Sequence of chain 2.A:
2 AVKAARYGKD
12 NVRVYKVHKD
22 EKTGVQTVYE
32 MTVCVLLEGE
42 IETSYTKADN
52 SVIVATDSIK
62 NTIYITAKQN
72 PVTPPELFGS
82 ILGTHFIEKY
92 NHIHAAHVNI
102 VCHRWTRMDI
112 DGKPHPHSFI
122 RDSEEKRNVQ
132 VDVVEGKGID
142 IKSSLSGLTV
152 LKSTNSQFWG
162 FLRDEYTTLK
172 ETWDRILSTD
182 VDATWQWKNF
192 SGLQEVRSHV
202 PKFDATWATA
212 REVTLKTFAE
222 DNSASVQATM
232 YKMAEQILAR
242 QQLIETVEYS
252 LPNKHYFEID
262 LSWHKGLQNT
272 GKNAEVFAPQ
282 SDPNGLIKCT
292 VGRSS

Sequence of chain 1.A:
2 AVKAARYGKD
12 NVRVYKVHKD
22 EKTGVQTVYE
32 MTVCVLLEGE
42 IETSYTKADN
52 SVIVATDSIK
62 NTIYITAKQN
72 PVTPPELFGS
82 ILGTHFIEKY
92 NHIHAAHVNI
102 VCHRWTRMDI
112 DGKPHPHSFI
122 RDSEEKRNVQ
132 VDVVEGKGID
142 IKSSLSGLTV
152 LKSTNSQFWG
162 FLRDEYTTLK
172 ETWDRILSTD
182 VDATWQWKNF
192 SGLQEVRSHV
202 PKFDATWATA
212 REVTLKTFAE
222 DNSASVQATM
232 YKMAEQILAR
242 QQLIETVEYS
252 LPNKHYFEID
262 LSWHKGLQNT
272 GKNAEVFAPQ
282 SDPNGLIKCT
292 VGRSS

Binding-site contacts:
Ligand atom N3 contacts residue ASN254 of chain 2.A at 3.4 Å (h-bond).
Ligand atom O6 contacts residue ILE54 of chain 1.A at 3.7 Å.
Ligand atom N9 contacts residue PHE159 of chain 2.A at 3.4 Å.
Ligand atom C6 contacts residue GLN228 of chain 2.A at 3.7 Å.
Ligand atom C6 contacts residue PHE159 of chain 2.A at 3.5 Å (hydrophobic).
Ligand atom O6 contacts residue THR57 of chain 1.A at 3.9 Å.
Ligand atom C2 contacts residue VAL227 of chain 2.A at 3.9 Å (hydrophobic).
Ligand atom C2 contacts residue PHE159 of chain 2.A at 3.7 Å (hydrophobic).
Ligand atom O6 contacts residue GLN228 of chain 2.A at 2.9 Å (h-bond).
Ligand atom O2 contacts residue ASN254 of chain 2.A at 4.2 Å.
Ligand atom N8 contacts residue THR57 of chain 1.A at 3.4 Å (h-bond).
Ligand atom N7 contacts residue THR57 of chain 1.A at 2.9 Å (h-bond).
Ligand atom N8 contacts residue PHE159 of chain 2.A at 3.5 Å.
Ligand atom O2 contacts residue VAL227 of chain 2.A at 2.8 Å (h-bond).
Ligand atom C4 contacts residue PHE159 of chain 2.A at 3.3 Å (hydrophobic).
Ligand atom N3 contacts residue PHE159 of chain 2.A at 3.7 Å.
Ligand atom C5 contacts residue PHE159 of chain 2.A at 3.3 Å (hydrophobic).
Ligand atom N3 contacts residue ARG176 of chain 2.A at 3.0 Å (salt-bridge).
Ligand atom N7 contacts residue ALA56 of chain 1.A at 3.7 Å.
Ligand atom N8 contacts residue ASP58 of chain 1.A at 4.2 Å.
Ligand atom O6 contacts residue TYR8 of chain 1.A at 3.9 Å.
Ligand atom C2 contacts residue ARG176 of chain 2.A at 3.6 Å.
Ligand atom C4 contacts residue ARG176 of chain 2.A at 3.8 Å.
Ligand atom O2 contacts residue SER226 of chain 2.A at 3.6 Å.
Ligand atom O2 contacts residue PHE159 of chain 2.A at 4.0 Å.
Ligand atom N9 contacts residue ASN254 of chain 2.A at 4.2 Å.
Ligand atom N1 contacts residue GLN228 of chain 2.A at 3.0 Å (h-bond).
Ligand atom O2 contacts residue ARG176 of chain 2.A at 3.0 Å (salt-bridge).
Ligand atom N9 contacts residue ARG176 of chain 2.A at 3.9 Å.
Ligand atom N7 contacts residue PHE159 of chain 2.A at 3.5 Å.
Ligand atom O2 contacts residue GLN228 of chain 2.A at 3.8 Å.
Ligand atom O6 contacts residue PHE159 of chain 2.A at 4.1 Å.
Ligand atom C4 contacts residue ASN254 of chain 2.A at 3.9 Å.
Ligand atom N8 contacts residue ALA56 of chain 1.A at 3.9 Å.
Ligand atom C2 contacts residue ASN254 of chain 2.A at 4.0 Å.
Ligand atom N1 contacts residue PHE159 of chain 2.A at 3.6 Å.
Ligand atom C2 contacts residue GLN228 of chain 2.A at 3.9 Å.
Ligand atom N8 contacts residue LEU170 of chain 2.A at 4.0 Å.
Ligand atom C5 contacts residue THR57 of chain 1.A at 4.1 Å.
Ligand atom N9 contacts residue THR57 of chain 1.A at 4.2 Å.

A protein and the small-molecule ligand that binds it are described below.
Small molecule (SMILES): O=c1[nH]c(=O)c2nn[nH]c2[nH]1